Sequence of chain 1.B:
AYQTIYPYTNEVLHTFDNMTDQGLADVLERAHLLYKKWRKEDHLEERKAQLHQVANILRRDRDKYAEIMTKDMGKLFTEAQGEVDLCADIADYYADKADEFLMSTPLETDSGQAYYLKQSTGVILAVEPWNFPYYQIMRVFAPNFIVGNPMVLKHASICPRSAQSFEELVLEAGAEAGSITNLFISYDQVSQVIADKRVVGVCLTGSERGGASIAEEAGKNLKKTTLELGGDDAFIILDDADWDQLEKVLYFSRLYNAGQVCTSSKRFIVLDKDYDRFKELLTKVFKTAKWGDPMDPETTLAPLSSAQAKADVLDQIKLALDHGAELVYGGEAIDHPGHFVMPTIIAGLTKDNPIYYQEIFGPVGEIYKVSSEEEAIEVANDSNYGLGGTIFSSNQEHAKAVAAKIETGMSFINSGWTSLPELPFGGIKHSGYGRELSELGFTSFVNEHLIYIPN

Binding-site contacts:
Ligand atom C1 contacts residue ASN132 of chain 1.B at 3.9 Å.
Ligand atom C4 contacts residue CYS263 of chain 1.B at 3.5 Å (hydrophobic).
Ligand atom C2 contacts residue VAL262 of chain 1.B at 4.3 Å (hydrophobic).
Ligand atom O1 contacts residue THR264 of chain 1.B at 2.9 Å (h-bond).
Ligand atom O1 contacts residue PHE426 of chain 1.B at 3.6 Å.
Ligand atom C4 contacts residue ARG140 of chain 1.B at 3.8 Å.
Ligand atom O2 contacts residue TRP418 of chain 1.B at 4.1 Å.
Ligand atom C1 contacts residue PHE133 of chain 1.B at 4.0 Å (hydrophobic).
Ligand atom O2 contacts residue VAL262 of chain 1.B at 4.3 Å.
Ligand atom O4 contacts residue GLU229 of chain 1.B at 4.1 Å.
Ligand atom C2 contacts residue PHE133 of chain 1.B at 4.0 Å (hydrophobic).
Ligand atom C3 contacts residue ASN132 of chain 1.B at 3.6 Å.
Ligand atom C3 contacts residue GLN137 of chain 1.B at 2.6 Å.
Ligand atom O4 contacts residue ARG140 of chain 1.B at 2.7 Å (salt-bridge).
Ligand atom C3 contacts residue CYS263 of chain 1.B at 3.5 Å (hydrophobic).
Ligand atom C3 contacts residue ARG140 of chain 1.B at 4.4 Å.
Ligand atom C2 contacts residue CYS263 of chain 1.B at 3.3 Å (hydrophobic).
Ligand atom C3 contacts residue THR206 of chain 1.B at 4.2 Å.
Ligand atom O2 contacts residue THR264 of chain 1.B at 4.3 Å.
Ligand atom O1 contacts residue CYS263 of chain 1.B at 3.1 Å (h-bond).
Ligand atom C1 contacts residue THR264 of chain 1.B at 4.0 Å.
Ligand atom C4 contacts residue PHE426 of chain 1.B at 3.9 Å (hydrophobic).
Ligand atom C2 contacts residue GLN137 of chain 1.B at 3.8 Å.
Ligand atom C4 contacts residue THR206 of chain 1.B at 4.2 Å.
Ligand atom O2 contacts residue PHE426 of chain 1.B at 4.0 Å.
Ligand atom C1 contacts residue VAL262 of chain 1.B at 3.9 Å (hydrophobic).
Ligand atom C2 contacts residue ASN132 of chain 1.B at 2.9 Å.
Ligand atom O4 contacts residue GLN137 of chain 1.B at 3.7 Å.
Ligand atom C4 contacts residue GLN137 of chain 1.B at 3.6 Å.
Ligand atom O4 contacts residue THR206 of chain 1.B at 3.5 Å.
Ligand atom O2 contacts residue TYR136 of chain 1.B at 4.0 Å.
Ligand atom C1 contacts residue CYS263 of chain 1.B at 3.6 Å (hydrophobic).
Ligand atom O2 contacts residue PHE133 of chain 1.B at 3.7 Å.
Ligand atom O2 contacts residue ASN132 of chain 1.B at 4.3 Å.
Ligand atom O1 contacts residue VAL262 of chain 1.B at 3.5 Å.
Ligand atom C1 contacts residue PHE426 of chain 1.B at 4.0 Å (hydrophobic).
Ligand atom O4 contacts residue PHE426 of chain 1.B at 3.7 Å.
Ligand atom O4 contacts residue CYS263 of chain 1.B at 4.3 Å.

The small molecule below binds the protein below.
Small molecule (SMILES): O=CCCC(=O)O